A small-molecule ligand and the protein it binds are described below.
Small molecule (SMILES): Cc1c(NC(=O)NC(=O)c2ccc(Cl)cc2Cl)ccc(OCCCC(=O)O)c1C

Sequence of chain 2.A:
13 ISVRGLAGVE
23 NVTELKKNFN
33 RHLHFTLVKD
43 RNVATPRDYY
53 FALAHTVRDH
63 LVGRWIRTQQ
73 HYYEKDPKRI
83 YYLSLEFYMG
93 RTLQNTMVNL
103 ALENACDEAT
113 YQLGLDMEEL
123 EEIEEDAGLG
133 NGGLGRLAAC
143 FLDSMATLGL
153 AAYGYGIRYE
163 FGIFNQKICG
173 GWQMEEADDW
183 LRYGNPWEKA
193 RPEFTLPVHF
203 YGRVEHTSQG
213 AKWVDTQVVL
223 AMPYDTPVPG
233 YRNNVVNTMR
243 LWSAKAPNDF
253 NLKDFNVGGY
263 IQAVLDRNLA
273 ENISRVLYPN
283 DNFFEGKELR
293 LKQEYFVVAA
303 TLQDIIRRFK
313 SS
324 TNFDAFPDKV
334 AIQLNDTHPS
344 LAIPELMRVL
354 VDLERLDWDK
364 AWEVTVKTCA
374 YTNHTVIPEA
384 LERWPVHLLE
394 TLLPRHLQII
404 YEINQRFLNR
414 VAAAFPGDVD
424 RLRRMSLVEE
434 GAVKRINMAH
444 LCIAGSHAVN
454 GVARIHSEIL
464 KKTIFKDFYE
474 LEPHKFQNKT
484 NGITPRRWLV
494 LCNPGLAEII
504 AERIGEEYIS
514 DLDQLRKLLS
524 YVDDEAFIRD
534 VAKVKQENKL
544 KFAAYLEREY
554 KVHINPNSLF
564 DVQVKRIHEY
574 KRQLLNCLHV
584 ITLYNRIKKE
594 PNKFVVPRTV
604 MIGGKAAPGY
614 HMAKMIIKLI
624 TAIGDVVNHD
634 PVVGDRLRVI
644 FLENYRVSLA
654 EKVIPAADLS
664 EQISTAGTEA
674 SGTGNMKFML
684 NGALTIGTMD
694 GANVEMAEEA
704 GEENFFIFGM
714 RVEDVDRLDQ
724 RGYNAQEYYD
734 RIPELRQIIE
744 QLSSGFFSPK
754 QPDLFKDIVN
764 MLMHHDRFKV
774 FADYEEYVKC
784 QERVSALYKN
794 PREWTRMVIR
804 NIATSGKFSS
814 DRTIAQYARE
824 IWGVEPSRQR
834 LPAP

Binding-site contacts:
Ligand atom O2 contacts residue ASP42 of chain 1.A at 3.0 Å (salt-bridge).
Ligand atom C12 contacts residue GLN72 of chain 2.A at 3.9 Å.
Ligand atom C3 contacts residue VAL40 of chain 1.A at 3.7 Å (hydrophobic).
Ligand atom O4 contacts residue ASN44 of chain 1.A at 3.3 Å (h-bond).
Ligand atom C6 contacts residue VAL40 of chain 1.A at 3.4 Å (hydrophobic).
Ligand atom C5 contacts residue VAL40 of chain 1.A at 3.1 Å (hydrophobic).
Ligand atom CL2 contacts residue LYS191 of chain 2.A at 3.2 Å.
Ligand atom C8 contacts residue ILE68 of chain 2.A at 3.9 Å (hydrophobic).
Ligand atom CL1 contacts residue ILE68 of chain 2.A at 3.8 Å.
Ligand atom CL1 contacts residue TRP67 of chain 2.A at 3.3 Å.
Ligand atom CL2 contacts residue TRP67 of chain 2.A at 3.7 Å.
Ligand atom C9 contacts residue VAL45 of chain 1.A at 3.7 Å (hydrophobic).
Ligand atom C5 contacts residue ARG193 of chain 2.A at 3.4 Å.
Ligand atom C8 contacts residue VAL45 of chain 1.A at 3.7 Å (hydrophobic).
Ligand atom C7 contacts residue VAL40 of chain 1.A at 3.8 Å (hydrophobic).
Ligand atom C2 contacts residue TRP67 of chain 2.A at 3.7 Å (hydrophobic).
Ligand atom C10 contacts residue VAL45 of chain 1.A at 3.7 Å (hydrophobic).
Ligand atom C10 contacts residue ASP42 of chain 1.A at 3.6 Å.
Ligand atom C6 contacts residue ARG193 of chain 2.A at 3.9 Å.
Ligand atom C1 contacts residue VAL40 of chain 1.A at 3.8 Å (hydrophobic).
Ligand atom N1 contacts residue VAL40 of chain 1.A at 3.1 Å (h-bond).
Ligand atom O2 contacts residue LYS41 of chain 1.A at 3.4 Å.
Ligand atom O2 contacts residue VAL45 of chain 1.A at 3.5 Å.
Ligand atom C13 contacts residue GLN72 of chain 2.A at 3.7 Å.
Ligand atom O1 contacts residue GLN71 of chain 2.A at 3.8 Å.
Ligand atom CL1 contacts residue GLN71 of chain 2.A at 3.3 Å.
Ligand atom C11 contacts residue ASP42 of chain 1.A at 3.7 Å.
Ligand atom C4 contacts residue ARG193 of chain 2.A at 3.2 Å.
Ligand atom O2 contacts residue VAL40 of chain 1.A at 3.8 Å.
Ligand atom C15 contacts residue ASN44 of chain 1.A at 3.4 Å.
Ligand atom O2 contacts residue ILE68 of chain 2.A at 3.8 Å.
Ligand atom C4 contacts residue VAL40 of chain 1.A at 3.5 Å (hydrophobic).
Ligand atom CL2 contacts residue ARG193 of chain 2.A at 3.7 Å.
Ligand atom N2 contacts residue VAL45 of chain 1.A at 3.8 Å.
Ligand atom N1 contacts residue ILE68 of chain 2.A at 3.7 Å.
Ligand atom C2 contacts residue VAL40 of chain 1.A at 3.5 Å (hydrophobic).
Ligand atom O3 contacts residue GLN72 of chain 2.A at 3.6 Å.
Ligand atom C3 contacts residue ARG193 of chain 2.A at 3.9 Å.
Ligand atom C20 contacts residue TYR75 of chain 2.A at 3.5 Å (hydrophobic).
Ligand atom C17 contacts residue ASN44 of chain 1.A at 3.6 Å.

Sequence of chain 1.A:
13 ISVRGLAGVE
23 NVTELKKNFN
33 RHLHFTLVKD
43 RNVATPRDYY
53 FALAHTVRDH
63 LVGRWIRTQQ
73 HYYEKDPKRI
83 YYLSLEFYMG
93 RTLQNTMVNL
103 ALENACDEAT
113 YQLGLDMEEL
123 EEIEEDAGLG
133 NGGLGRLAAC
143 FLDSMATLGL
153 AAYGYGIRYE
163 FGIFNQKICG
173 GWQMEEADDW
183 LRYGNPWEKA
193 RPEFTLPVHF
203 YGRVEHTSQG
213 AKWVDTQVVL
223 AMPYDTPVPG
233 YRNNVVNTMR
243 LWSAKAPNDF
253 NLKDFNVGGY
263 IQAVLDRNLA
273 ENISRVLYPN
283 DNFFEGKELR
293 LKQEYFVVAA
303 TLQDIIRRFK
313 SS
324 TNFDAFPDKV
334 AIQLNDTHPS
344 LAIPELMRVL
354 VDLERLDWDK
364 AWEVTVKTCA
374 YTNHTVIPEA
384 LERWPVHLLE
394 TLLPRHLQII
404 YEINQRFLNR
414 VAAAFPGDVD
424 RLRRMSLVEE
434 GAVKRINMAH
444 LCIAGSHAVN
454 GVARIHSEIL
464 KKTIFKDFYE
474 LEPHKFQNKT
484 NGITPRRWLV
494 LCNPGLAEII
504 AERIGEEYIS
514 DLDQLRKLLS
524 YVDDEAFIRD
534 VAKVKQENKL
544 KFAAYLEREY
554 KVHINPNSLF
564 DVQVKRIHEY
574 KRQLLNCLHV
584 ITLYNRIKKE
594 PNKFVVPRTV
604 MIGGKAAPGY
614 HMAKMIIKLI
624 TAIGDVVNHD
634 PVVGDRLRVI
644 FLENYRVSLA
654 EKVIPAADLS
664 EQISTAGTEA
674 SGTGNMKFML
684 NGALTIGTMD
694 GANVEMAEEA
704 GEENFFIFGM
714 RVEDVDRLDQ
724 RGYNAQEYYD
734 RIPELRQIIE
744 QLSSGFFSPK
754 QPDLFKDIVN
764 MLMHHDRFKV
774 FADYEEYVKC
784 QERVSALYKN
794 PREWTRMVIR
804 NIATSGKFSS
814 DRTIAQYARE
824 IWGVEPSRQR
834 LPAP